Sequence of chain 2.B:
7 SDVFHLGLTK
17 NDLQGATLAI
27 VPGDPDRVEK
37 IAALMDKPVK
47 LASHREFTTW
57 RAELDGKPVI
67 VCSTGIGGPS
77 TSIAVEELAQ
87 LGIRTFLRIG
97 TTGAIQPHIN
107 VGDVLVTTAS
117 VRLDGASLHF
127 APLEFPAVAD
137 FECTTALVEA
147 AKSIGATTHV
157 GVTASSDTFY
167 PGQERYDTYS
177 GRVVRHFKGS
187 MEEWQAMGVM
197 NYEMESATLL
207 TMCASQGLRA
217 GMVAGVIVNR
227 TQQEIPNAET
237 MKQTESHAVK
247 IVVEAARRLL

This small molecule binds to this protein.
Small molecule (SMILES): O=P(O)(O)O[C@H]1O[C@H](CO)[C@@H](O)[C@H]1O

Sequence of chain 2.A:
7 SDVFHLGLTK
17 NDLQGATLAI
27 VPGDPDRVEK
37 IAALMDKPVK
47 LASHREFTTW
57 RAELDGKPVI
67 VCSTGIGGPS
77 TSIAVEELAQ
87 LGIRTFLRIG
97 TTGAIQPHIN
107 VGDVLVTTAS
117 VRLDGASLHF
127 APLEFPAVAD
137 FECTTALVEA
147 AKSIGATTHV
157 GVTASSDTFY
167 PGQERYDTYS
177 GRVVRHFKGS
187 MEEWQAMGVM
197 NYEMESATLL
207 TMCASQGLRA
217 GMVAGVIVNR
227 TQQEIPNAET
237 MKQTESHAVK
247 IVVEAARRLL

Binding-site contacts:
Ligand atom O4 contacts residue THR97 of chain 2.B at 3.0 Å (h-bond).
Ligand atom O2 contacts residue MET200 of chain 2.B at 2.9 Å (h-bond).
Ligand atom O2 contacts residue ARG94 of chain 2.B at 3.0 Å (salt-bridge).
Ligand atom O5 contacts residue URA1 of chain 2.G at 3.9 Å.
Ligand atom O4 contacts residue ARG51 of chain 2.A at 3.6 Å.
Ligand atom P contacts residue ARG94 of chain 2.B at 3.9 Å.
Ligand atom O3P contacts residue ARG33 of chain 2.B at 2.8 Å (salt-bridge).
Ligand atom C5 contacts residue PHE165 of chain 2.B at 3.7 Å (hydrophobic).
Ligand atom O1P contacts residue GLY96 of chain 2.B at 3.2 Å.
Ligand atom O2 contacts residue GLU199 of chain 2.B at 3.3 Å (salt-bridge).
Ligand atom O1P contacts residue THR97 of chain 2.B at 3.8 Å.
Ligand atom O3P contacts residue THR97 of chain 2.B at 2.5 Å (h-bond).
Ligand atom C2 contacts residue URA1 of chain 2.G at 3.7 Å.
Ligand atom O1P contacts residue ARG33 of chain 2.B at 2.9 Å (salt-bridge).
Ligand atom O1P contacts residue GLY29 of chain 2.B at 3.1 Å (h-bond).
Ligand atom O2 contacts residue GLU201 of chain 2.B at 2.5 Å (salt-bridge).
Ligand atom O1P contacts residue ILE95 of chain 2.B at 3.7 Å.
Ligand atom C5 contacts residue HIS11 of chain 2.A at 3.8 Å.
Ligand atom O1 contacts residue GLU201 of chain 2.B at 3.7 Å.
Ligand atom O1P contacts residue ARG94 of chain 2.B at 3.0 Å (salt-bridge).
Ligand atom P contacts residue THR97 of chain 2.B at 3.6 Å.
Ligand atom C2 contacts residue MET200 of chain 2.B at 3.8 Å (hydrophobic).
Ligand atom O2P contacts residue ASP30 of chain 2.B at 3.9 Å.
Ligand atom O4 contacts residue URA1 of chain 2.G at 3.8 Å.
Ligand atom O3 contacts residue GLU201 of chain 2.B at 2.6 Å (salt-bridge).
Ligand atom C2 contacts residue GLU201 of chain 2.B at 3.6 Å.
Ligand atom O3 contacts residue ILE72 of chain 2.B at 3.6 Å.
Ligand atom O2P contacts residue GLY29 of chain 2.B at 3.5 Å.
Ligand atom O5 contacts residue PHE165 of chain 2.B at 3.6 Å.
Ligand atom O3P contacts residue ARG51 of chain 2.A at 3.0 Å (salt-bridge).
Ligand atom C3 contacts residue GLU201 of chain 2.B at 3.4 Å.
Ligand atom O5 contacts residue HIS11 of chain 2.A at 2.9 Å (h-bond).
Ligand atom P contacts residue ARG33 of chain 2.B at 3.8 Å.
Ligand atom O1 contacts residue ARG94 of chain 2.B at 3.1 Å (salt-bridge).
Ligand atom O1 contacts residue THR97 of chain 2.B at 3.4 Å (h-bond).
Ligand atom C1 contacts residue URA1 of chain 2.G at 3.6 Å.
Ligand atom O2P contacts residue ARG51 of chain 2.A at 2.8 Å (salt-bridge).
Ligand atom P contacts residue ARG51 of chain 2.A at 3.8 Å.
Ligand atom C1 contacts residue THR97 of chain 2.B at 3.1 Å.
Ligand atom C5 contacts residue URA1 of chain 2.G at 3.5 Å.